A small-molecule ligand and the protein it binds are described below.
Small molecule (SMILES): OCc1c(F)c(F)c(F)c(F)c1F

Sequence of chain 1.A:
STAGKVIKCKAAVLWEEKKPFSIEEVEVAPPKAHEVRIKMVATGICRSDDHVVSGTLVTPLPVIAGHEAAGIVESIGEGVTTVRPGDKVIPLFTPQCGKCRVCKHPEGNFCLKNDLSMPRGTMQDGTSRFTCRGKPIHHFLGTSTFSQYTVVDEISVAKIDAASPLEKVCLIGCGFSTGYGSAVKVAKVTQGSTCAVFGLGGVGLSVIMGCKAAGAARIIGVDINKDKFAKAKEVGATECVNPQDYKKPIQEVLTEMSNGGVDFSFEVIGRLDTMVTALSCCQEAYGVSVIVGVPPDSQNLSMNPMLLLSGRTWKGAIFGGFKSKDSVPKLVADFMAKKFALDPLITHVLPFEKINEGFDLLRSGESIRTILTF

Binding-site contacts:
Ligand atom O1 contacts residue CYS46 of chain 1.B at 3.4 Å (h-bond).
Ligand atom C7 contacts residue SER48 of chain 1.B at 3.5 Å.
Ligand atom C2 contacts residue VAL294 of chain 1.B at 3.8 Å (hydrophobic).
Ligand atom O1 contacts residue SER48 of chain 1.B at 2.5 Å (h-bond).
Ligand atom F6 contacts residue SER48 of chain 1.B at 3.2 Å.
Ligand atom C7 contacts residue CYS174 of chain 1.B at 3.7 Å (hydrophobic).
Ligand atom C3 contacts residue LEU116 of chain 1.B at 3.6 Å (hydrophobic).
Ligand atom C6 contacts residue LEU141 of chain 1.B at 3.6 Å (hydrophobic).
Ligand atom C5 contacts residue LEU57 of chain 1.B at 3.6 Å (hydrophobic).
Ligand atom O1 contacts residue HIS67 of chain 1.B at 3.1 Å (h-bond).
Ligand atom F2 contacts residue NAJ1 of chain 1.L at 2.9 Å.
Ligand atom C4 contacts residue LEU116 of chain 1.B at 3.7 Å (hydrophobic).
Ligand atom F4 contacts residue LEU116 of chain 1.B at 4.0 Å.
Ligand atom F3 contacts residue VAL294 of chain 1.B at 3.5 Å.
Ligand atom F4 contacts residue LEU57 of chain 1.B at 3.3 Å.
Ligand atom F6 contacts residue LEU141 of chain 1.B at 3.2 Å.
Ligand atom F2 contacts residue VAL294 of chain 1.B at 3.8 Å.
Ligand atom C3 contacts residue VAL294 of chain 1.B at 3.6 Å (hydrophobic).
Ligand atom F3 contacts residue ILE318 of chain 1.B at 3.6 Å.
Ligand atom O1 contacts residue ZN1 of chain 1.J at 2.0 Å.
Ligand atom C4 contacts residue LEU57 of chain 1.B at 3.8 Å (hydrophobic).
Ligand atom F5 contacts residue LEU57 of chain 1.B at 3.1 Å.
Ligand atom F5 contacts residue PHE140 of chain 1.B at 3.3 Å.
Ligand atom C6 contacts residue SER48 of chain 1.B at 3.5 Å.
Ligand atom F3 contacts residue LEU116 of chain 1.B at 3.7 Å.
Ligand atom C7 contacts residue NAJ1 of chain 1.L at 3.4 Å.
Ligand atom C5 contacts residue SER48 of chain 1.B at 4.0 Å.
Ligand atom C1 contacts residue PHE93 of chain 1.B at 4.0 Å (hydrophobic).
Ligand atom C5 contacts residue LEU141 of chain 1.B at 3.8 Å (hydrophobic).
Ligand atom C1 contacts residue SER48 of chain 1.B at 3.4 Å.
Ligand atom F3 contacts residue LEU309 of chain 1.A at 3.6 Å.
Ligand atom C2 contacts residue SER48 of chain 1.B at 3.9 Å.
Ligand atom C7 contacts residue HIS67 of chain 1.B at 3.6 Å.
Ligand atom F6 contacts residue HIS67 of chain 1.B at 3.3 Å.
Ligand atom F5 contacts residue LEU141 of chain 1.B at 3.4 Å.
Ligand atom C7 contacts residue PHE93 of chain 1.B at 3.5 Å (hydrophobic).
Ligand atom C7 contacts residue ZN1 of chain 1.J at 2.9 Å.
Ligand atom O1 contacts residue NAJ1 of chain 1.L at 3.1 Å.
Ligand atom F2 contacts residue ILE318 of chain 1.B at 3.7 Å.
Ligand atom O1 contacts residue CYS174 of chain 1.B at 3.4 Å (h-bond).

Sequence of chain 1.B:
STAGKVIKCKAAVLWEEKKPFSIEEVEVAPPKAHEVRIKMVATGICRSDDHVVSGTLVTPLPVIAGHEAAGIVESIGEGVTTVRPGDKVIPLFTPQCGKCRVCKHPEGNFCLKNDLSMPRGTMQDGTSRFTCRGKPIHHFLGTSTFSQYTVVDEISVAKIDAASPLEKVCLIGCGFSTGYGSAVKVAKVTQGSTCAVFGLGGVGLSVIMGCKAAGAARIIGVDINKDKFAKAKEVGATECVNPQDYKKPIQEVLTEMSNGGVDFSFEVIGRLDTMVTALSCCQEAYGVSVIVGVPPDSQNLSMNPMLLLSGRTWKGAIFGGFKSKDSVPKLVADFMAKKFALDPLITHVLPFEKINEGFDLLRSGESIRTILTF